Binding-site contacts:
Ligand atom C1 contacts residue THR405 of chain 1.A at 3.6 Å.
Ligand atom N3 contacts residue ZN1 of chain 1.B at 2.9 Å.
Ligand atom O contacts residue VAL288 of chain 1.A at 3.3 Å.
Ligand atom O contacts residue GLY289 of chain 1.A at 2.7 Å (h-bond).
Ligand atom C8 contacts residue GLY289 of chain 1.A at 3.5 Å.
Ligand atom O3 contacts residue GLU326 of chain 1.A at 2.5 Å (salt-bridge).
Ligand atom N contacts residue VAL288 of chain 1.A at 3.6 Å.
Ligand atom C9 contacts residue TYR409 of chain 1.A at 3.6 Å (hydrophobic).
Ligand atom C10 contacts residue TYR409 of chain 1.A at 3.3 Å (hydrophobic).
Ligand atom C12 contacts residue ALA290 of chain 1.A at 3.4 Å (hydrophobic).
Ligand atom C12 contacts residue VAL288 of chain 1.A at 3.2 Å (hydrophobic).
Ligand atom C14 contacts residue ALA290 of chain 1.A at 3.6 Å (hydrophobic).
Ligand atom O3 contacts residue GLU292 of chain 1.A at 2.9 Å (salt-bridge).
Ligand atom O2 contacts residue GLU348 of chain 1.A at 2.9 Å (salt-bridge).
Ligand atom O3 contacts residue HIS329 of chain 1.A at 2.9 Å (h-bond).
Ligand atom O3 contacts residue GOL1 of chain 1.G at 3.2 Å (h-bond).
Ligand atom C14 contacts residue GOL1 of chain 1.G at 3.2 Å.
Ligand atom O3 contacts residue HIS325 of chain 1.A at 3.0 Å (h-bond).
Ligand atom O contacts residue ALA290 of chain 1.A at 3.0 Å (h-bond).
Ligand atom C1 contacts residue TYR409 of chain 1.A at 3.6 Å (hydrophobic).
Ligand atom N3 contacts residue ALA290 of chain 1.A at 2.8 Å (h-bond).
Ligand atom O2 contacts residue GOL1 of chain 1.G at 3.5 Å (h-bond).
Ligand atom O contacts residue GOL1 of chain 1.G at 3.5 Å.
Ligand atom N2 contacts residue TYR409 of chain 1.A at 3.5 Å (h-bond).
Ligand atom O2 contacts residue ZN1 of chain 1.B at 2.1 Å.
Ligand atom C1 contacts residue THR406 of chain 1.A at 3.6 Å.
Ligand atom N3 contacts residue GLU292 of chain 1.A at 3.6 Å (salt-bridge).
Ligand atom N3 contacts residue GLU326 of chain 1.A at 3.1 Å (salt-bridge).
Ligand atom O3 contacts residue ZN1 of chain 1.B at 2.1 Å.
Ligand atom C14 contacts residue ZN1 of chain 1.B at 2.8 Å.
Ligand atom O2 contacts residue HIS325 of chain 1.A at 3.4 Å (h-bond).
Ligand atom C13 contacts residue GLU148 of chain 1.A at 3.4 Å.
Ligand atom CA contacts residue GOL1 of chain 1.G at 3.6 Å.
Ligand atom N3 contacts residue GOL1 of chain 1.G at 3.0 Å (h-bond).
Ligand atom O2 contacts residue TYR409 of chain 1.A at 2.6 Å (h-bond).
Ligand atom CD1 contacts residue TYR404 of chain 1.A at 2.8 Å (hydrophobic).
Ligand atom C9 contacts residue ALA290 of chain 1.A at 3.3 Å (hydrophobic).
Ligand atom C3 contacts residue TYR404 of chain 1.A at 2.8 Å (hydrophobic).
Ligand atom C14 contacts residue TYR409 of chain 1.A at 3.4 Å (hydrophobic).
Ligand atom C8 contacts residue VAL288 of chain 1.A at 3.4 Å (hydrophobic).

This protein binds this small molecule.
Small molecule (SMILES): Cc1cccc(CNC(=O)N[C@H](CC(C)C)C(=O)NO)c1

Sequence of chain 1.A:
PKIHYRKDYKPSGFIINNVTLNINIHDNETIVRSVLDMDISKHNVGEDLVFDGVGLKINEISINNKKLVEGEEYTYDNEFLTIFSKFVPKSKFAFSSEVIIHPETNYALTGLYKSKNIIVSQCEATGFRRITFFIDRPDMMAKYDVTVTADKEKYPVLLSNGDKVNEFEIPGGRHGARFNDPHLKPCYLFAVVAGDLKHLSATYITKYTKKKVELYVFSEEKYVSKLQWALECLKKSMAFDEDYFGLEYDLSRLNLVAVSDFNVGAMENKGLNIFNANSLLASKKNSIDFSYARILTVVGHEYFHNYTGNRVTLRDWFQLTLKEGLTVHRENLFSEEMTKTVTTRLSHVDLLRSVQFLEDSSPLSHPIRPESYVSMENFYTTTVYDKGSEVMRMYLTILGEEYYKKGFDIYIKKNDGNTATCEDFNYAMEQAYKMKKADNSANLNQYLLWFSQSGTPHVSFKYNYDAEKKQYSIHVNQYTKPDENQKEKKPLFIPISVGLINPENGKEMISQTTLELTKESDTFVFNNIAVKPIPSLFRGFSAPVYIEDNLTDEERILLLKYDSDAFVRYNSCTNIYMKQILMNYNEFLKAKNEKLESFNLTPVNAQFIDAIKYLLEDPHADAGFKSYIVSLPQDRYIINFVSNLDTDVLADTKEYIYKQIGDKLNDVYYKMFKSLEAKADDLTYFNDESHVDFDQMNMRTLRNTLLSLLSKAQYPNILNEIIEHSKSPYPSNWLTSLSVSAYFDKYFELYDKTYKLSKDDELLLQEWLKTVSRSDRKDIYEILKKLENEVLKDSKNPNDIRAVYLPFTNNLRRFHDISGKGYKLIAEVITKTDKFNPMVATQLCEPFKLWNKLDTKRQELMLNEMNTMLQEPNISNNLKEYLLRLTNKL